Binding-site contacts:
Ligand atom C1 contacts residue GLN348 of chain 1.A at 3.9 Å.
Ligand atom C7 contacts residue ASN352 of chain 1.A at 3.9 Å.
Ligand atom C7 contacts residue LEU349 of chain 1.A at 4.5 Å (hydrophobic).
Ligand atom C3 contacts residue ASN352 of chain 1.A at 3.8 Å.
Ligand atom C4 contacts residue ASN352 of chain 1.A at 4.2 Å.
Ligand atom C5 contacts residue ASN352 of chain 1.A at 3.7 Å.
Ligand atom C1 contacts residue ASN352 of chain 1.A at 1.4 Å.
Ligand atom C8 contacts residue LEU345 of chain 1.A at 3.4 Å (hydrophobic).
Ligand atom N2 contacts residue LEU349 of chain 1.A at 4.2 Å.
Ligand atom C2 contacts residue GLN348 of chain 1.A at 4.1 Å.
Ligand atom C2 contacts residue ASN352 of chain 1.A at 2.5 Å.
Ligand atom N2 contacts residue GLN348 of chain 1.A at 3.5 Å.
Ligand atom C8 contacts residue LEU349 of chain 1.A at 3.6 Å (hydrophobic).
Ligand atom C3 contacts residue GLN348 of chain 1.A at 4.3 Å.
Ligand atom N2 contacts residue ASN352 of chain 1.A at 2.9 Å (h-bond).
Ligand atom O6 contacts residue GLN310 of chain 1.B at 3.7 Å.
Ligand atom C8 contacts residue GLN348 of chain 1.A at 4.5 Å.
Ligand atom O5 contacts residue ASN352 of chain 1.A at 2.4 Å (h-bond).
Ligand atom C6 contacts residue GLN310 of chain 1.B at 4.4 Å.

Sequence of chain 1.A:
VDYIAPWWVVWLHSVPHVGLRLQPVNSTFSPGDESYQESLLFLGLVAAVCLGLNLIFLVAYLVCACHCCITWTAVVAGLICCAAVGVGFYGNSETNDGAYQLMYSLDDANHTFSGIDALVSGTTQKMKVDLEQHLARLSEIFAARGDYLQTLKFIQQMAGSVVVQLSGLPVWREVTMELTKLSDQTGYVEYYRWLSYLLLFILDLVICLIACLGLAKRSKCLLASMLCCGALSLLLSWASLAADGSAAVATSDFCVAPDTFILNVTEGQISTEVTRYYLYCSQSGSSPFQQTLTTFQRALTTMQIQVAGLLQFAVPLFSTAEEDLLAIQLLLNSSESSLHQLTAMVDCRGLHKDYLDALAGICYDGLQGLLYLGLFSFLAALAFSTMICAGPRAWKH

Sequence of chain 1.B:
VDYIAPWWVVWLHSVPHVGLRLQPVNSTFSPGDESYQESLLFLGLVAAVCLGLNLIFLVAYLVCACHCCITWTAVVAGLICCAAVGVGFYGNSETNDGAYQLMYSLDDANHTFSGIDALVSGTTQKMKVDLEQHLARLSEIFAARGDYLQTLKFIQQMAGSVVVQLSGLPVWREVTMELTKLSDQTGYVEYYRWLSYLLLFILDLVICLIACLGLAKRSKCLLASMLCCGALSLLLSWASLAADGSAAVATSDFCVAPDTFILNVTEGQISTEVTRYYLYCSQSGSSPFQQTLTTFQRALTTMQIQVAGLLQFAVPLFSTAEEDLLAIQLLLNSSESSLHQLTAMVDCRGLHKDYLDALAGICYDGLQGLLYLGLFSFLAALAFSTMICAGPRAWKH

A protein and the small-molecule ligand that binds it are described below.
Small molecule (SMILES): CC(=O)N[C@H]1[C@H](O[C@H]2[C@H](O)[C@@H](NC(C)=O)CO[C@@H]2CO)O[C@H](CO)[C@@H](O)[C@@H]1O